A protein and the small-molecule ligand that binds it are described below.
Small molecule (SMILES): O=P(O)(O)OC[C@H]1O[C@](O)(CO)[C@@H](O)[C@@H]1O

Binding-site contacts:
Ligand atom P contacts residue ARG243 of chain 3.A at 4.0 Å.
Ligand atom O2 contacts residue PO41 of chain 4.C at 3.2 Å (h-bond).
Ligand atom O1 contacts residue PO41 of chain 4.C at 3.0 Å (h-bond).
Ligand atom O3 contacts residue MET248 of chain 4.A at 2.8 Å (h-bond).
Ligand atom O1 contacts residue LYS274 of chain 4.A at 3.1 Å.
Ligand atom P contacts residue ASN212 of chain 4.A at 3.8 Å.
Ligand atom C4 contacts residue GLY246 of chain 4.A at 3.4 Å.
Ligand atom C6 contacts residue GLY246 of chain 4.A at 3.7 Å.
Ligand atom O2P contacts residue ARG243 of chain 3.A at 2.9 Å (salt-bridge).
Ligand atom O3P contacts residue ARG243 of chain 3.A at 3.5 Å (salt-bridge).
Ligand atom O3 contacts residue GLY122 of chain 4.A at 3.6 Å.
Ligand atom O5 contacts residue LYS274 of chain 4.A at 3.3 Å (salt-bridge).
Ligand atom O6 contacts residue LYS274 of chain 4.A at 3.5 Å (salt-bridge).
Ligand atom O3 contacts residue ASP121 of chain 4.A at 2.7 Å (salt-bridge).
Ligand atom O4 contacts residue MET248 of chain 4.A at 3.3 Å (h-bond).
Ligand atom O2 contacts residue SER123 of chain 4.A at 4.0 Å.
Ligand atom O3P contacts residue TYR244 of chain 4.A at 2.8 Å (h-bond).
Ligand atom O3P contacts residue ASN212 of chain 4.A at 3.0 Å (h-bond).
Ligand atom O2P contacts residue ASN212 of chain 4.A at 4.0 Å.
Ligand atom O3 contacts residue SER247 of chain 4.A at 3.5 Å.
Ligand atom C4 contacts residue MET248 of chain 4.A at 3.5 Å (hydrophobic).
Ligand atom P contacts residue TYR264 of chain 4.A at 3.8 Å.
Ligand atom C6 contacts residue TYR244 of chain 4.A at 3.5 Å (hydrophobic).
Ligand atom O1 contacts residue ARG276 of chain 4.A at 3.7 Å.
Ligand atom O3P contacts residue TYR264 of chain 4.A at 3.9 Å.
Ligand atom P contacts residue TYR244 of chain 4.A at 4.0 Å.
Ligand atom O1P contacts residue TYR215 of chain 4.A at 2.6 Å (h-bond).
Ligand atom C6 contacts residue TYR264 of chain 4.A at 4.0 Å (hydrophobic).
Ligand atom C1 contacts residue PO41 of chain 4.C at 3.3 Å.
Ligand atom C2 contacts residue PO41 of chain 4.C at 3.9 Å.
Ligand atom C1 contacts residue ARG276 of chain 4.A at 4.0 Å.
Ligand atom O6 contacts residue TYR244 of chain 4.A at 4.0 Å.
Ligand atom O6 contacts residue TYR264 of chain 4.A at 3.5 Å.
Ligand atom C3 contacts residue MET248 of chain 4.A at 3.5 Å (hydrophobic).
Ligand atom O1P contacts residue TYR264 of chain 4.A at 2.6 Å (h-bond).
Ligand atom O2 contacts residue GLY122 of chain 4.A at 4.0 Å.
Ligand atom C3 contacts residue ASP121 of chain 4.A at 3.6 Å.
Ligand atom C1 contacts residue MG1 of chain 4.F at 3.6 Å.
Ligand atom P contacts residue TYR215 of chain 4.A at 3.9 Å.
Ligand atom C1 contacts residue GLU280 of chain 4.A at 3.5 Å.

Sequence of chain 3.A:
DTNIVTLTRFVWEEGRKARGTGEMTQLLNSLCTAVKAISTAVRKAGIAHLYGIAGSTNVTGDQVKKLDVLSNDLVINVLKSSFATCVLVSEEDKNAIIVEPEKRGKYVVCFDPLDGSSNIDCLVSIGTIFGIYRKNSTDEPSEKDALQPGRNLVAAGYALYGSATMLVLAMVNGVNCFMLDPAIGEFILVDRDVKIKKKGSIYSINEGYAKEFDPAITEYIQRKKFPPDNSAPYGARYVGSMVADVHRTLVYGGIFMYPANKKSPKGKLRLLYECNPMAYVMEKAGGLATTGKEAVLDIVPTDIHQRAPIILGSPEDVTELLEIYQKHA

Sequence of chain 4.A:
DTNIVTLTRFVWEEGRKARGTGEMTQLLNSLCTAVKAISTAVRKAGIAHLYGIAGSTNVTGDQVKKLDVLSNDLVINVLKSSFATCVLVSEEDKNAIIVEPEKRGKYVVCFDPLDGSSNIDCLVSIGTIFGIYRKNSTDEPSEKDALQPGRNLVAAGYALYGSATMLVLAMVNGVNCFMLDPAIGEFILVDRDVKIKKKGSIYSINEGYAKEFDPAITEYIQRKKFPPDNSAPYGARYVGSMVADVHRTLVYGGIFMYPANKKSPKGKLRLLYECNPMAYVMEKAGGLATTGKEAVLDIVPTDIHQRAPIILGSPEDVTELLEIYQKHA